Sequence of chain 1.A:
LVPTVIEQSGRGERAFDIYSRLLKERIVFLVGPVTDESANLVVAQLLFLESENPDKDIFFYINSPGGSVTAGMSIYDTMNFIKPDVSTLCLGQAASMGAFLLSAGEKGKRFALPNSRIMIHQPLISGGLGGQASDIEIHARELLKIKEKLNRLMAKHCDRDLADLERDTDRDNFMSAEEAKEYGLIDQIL

Sequence of chain 1.B:
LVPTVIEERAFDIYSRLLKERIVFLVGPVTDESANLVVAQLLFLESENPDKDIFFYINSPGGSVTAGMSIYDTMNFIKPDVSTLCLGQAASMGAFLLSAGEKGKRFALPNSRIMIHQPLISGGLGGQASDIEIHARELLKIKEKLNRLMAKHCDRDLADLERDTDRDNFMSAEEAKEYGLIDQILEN

The protein below binds the small molecule below.
Small molecule (SMILES): C/C=C/C=C/C=C/C(=O)N[C@@H](Cc1ccccc1)C(=O)N[C@H]1COC(=O)[C@@H]2C[C@@H](C)CN2C(=O)[C@H](C)NC(=O)[C@H](C)N(C)C(=O)[C@@H]2CCCN2C1=O

Binding-site contacts:
Ligand atom CB contacts residue LEU97 of chain 1.B at 3.6 Å (hydrophobic).
Ligand atom C7 contacts residue GLU33 of chain 1.B at 3.9 Å.
Ligand atom CM contacts residue PHE119 of chain 1.B at 3.8 Å (hydrophobic).
Ligand atom C1 contacts residue TYR69 of chain 1.B at 3.8 Å (hydrophobic).
Ligand atom CE contacts residue GLU33 of chain 1.B at 3.7 Å.
Ligand atom CD1 contacts residue LEU121 of chain 1.B at 3.6 Å (hydrophobic).
Ligand atom N contacts residue TYR69 of chain 1.B at 3.2 Å (h-bond).
Ligand atom O contacts residue TYR69 of chain 1.B at 2.4 Å (h-bond).
Ligand atom CE1 contacts residue THR86 of chain 1.A at 3.9 Å.
Ligand atom C8 contacts residue LEU30 of chain 1.B at 3.8 Å (hydrophobic).
Ligand atom CD1 contacts residue PHE89 of chain 1.A at 3.8 Å (hydrophobic).
Ligand atom CM contacts residue LEU198 of chain 1.B at 3.9 Å (hydrophobic).
Ligand atom CE contacts residue ILE35 of chain 1.B at 3.9 Å (hydrophobic).
Ligand atom CG contacts residue LEU97 of chain 1.B at 3.7 Å (hydrophobic).
Ligand atom CZ contacts residue THR86 of chain 1.A at 3.5 Å.
Ligand atom C2 contacts residue LEU55 of chain 1.A at 3.8 Å (hydrophobic).
Ligand atom CA contacts residue PHE67 of chain 1.B at 3.4 Å (hydrophobic).
Ligand atom CA contacts residue PHE67 of chain 1.B at 3.8 Å (hydrophobic).
Ligand atom CD contacts residue TYR69 of chain 1.B at 3.5 Å (hydrophobic).
Ligand atom CD2 contacts residue TYR69 of chain 1.B at 3.5 Å (hydrophobic).
Ligand atom C4 contacts residue ILE35 of chain 1.B at 3.5 Å (hydrophobic).
Ligand atom C2 contacts residue TYR69 of chain 1.B at 3.4 Å (hydrophobic).
Ligand atom CA contacts residue PHE89 of chain 1.A at 3.6 Å (hydrophobic).
Ligand atom N contacts residue PHE89 of chain 1.A at 3.7 Å.
Ligand atom CZ contacts residue LEU121 of chain 1.B at 3.4 Å (hydrophobic).
Ligand atom O contacts residue PHE67 of chain 1.B at 3.9 Å.
Ligand atom C7 contacts residue SER59 of chain 1.A at 3.5 Å.
Ligand atom CE2 contacts residue TYR69 of chain 1.B at 3.8 Å (hydrophobic).
Ligand atom C contacts residue PHE67 of chain 1.B at 3.6 Å (hydrophobic).
Ligand atom C8 contacts residue SER59 of chain 1.A at 3.8 Å.
Ligand atom CE1 contacts residue LEU121 of chain 1.B at 3.6 Å (hydrophobic).
Ligand atom C contacts residue PHE89 of chain 1.A at 3.7 Å (hydrophobic).
Ligand atom O contacts residue PHE89 of chain 1.A at 3.9 Å.
Ligand atom CB contacts residue PHE67 of chain 1.B at 3.4 Å (hydrophobic).
Ligand atom CB contacts residue SER95 of chain 1.B at 3.9 Å.
Ligand atom CE2 contacts residue LEU99 of chain 1.B at 3.8 Å (hydrophobic).
Ligand atom CD2 contacts residue LEU97 of chain 1.B at 3.5 Å (hydrophobic).
Ligand atom C contacts residue TYR69 of chain 1.B at 3.5 Å (hydrophobic).
Ligand atom O contacts residue PHE67 of chain 1.B at 3.2 Å.
Ligand atom CB contacts residue PHE67 of chain 1.B at 3.8 Å (hydrophobic).